Binding-site contacts:
Ligand atom C8 contacts residue LYS61 of chain 46.E at 3.7 Å.
Ligand atom N7 contacts residue LYS61 of chain 46.E at 3.7 Å.
Ligand atom C4 contacts residue LYS61 of chain 46.E at 3.7 Å.
Ligand atom N6 contacts residue THR45 of chain 46.E at 2.5 Å (h-bond).
Ligand atom C5 contacts residue VAL29 of chain 46.E at 4.0 Å (hydrophobic).
Ligand atom C2 contacts residue SER47 of chain 46.E at 3.4 Å.
Ligand atom N6 contacts residue THR91 of chain 41.E at 3.5 Å (h-bond).
Ligand atom C6 contacts residue SER47 of chain 46.E at 3.9 Å.
Ligand atom C8 contacts residue THR45 of chain 46.E at 3.8 Å.
Ligand atom N6 contacts residue CYS46 of chain 46.E at 3.4 Å (h-bond).
Ligand atom N6 contacts residue THR59 of chain 46.E at 2.8 Å (h-bond).
Ligand atom O6 contacts residue LYS61 of chain 46.E at 3.0 Å (salt-bridge).
Ligand atom C5' contacts residue TYR85 of chain 46.E at 4.0 Å (hydrophobic).
Ligand atom C6 contacts residue THR59 of chain 46.E at 3.6 Å.
Ligand atom N7 contacts residue THR45 of chain 46.E at 2.5 Å (h-bond).
Ligand atom N9 contacts residue LYS61 of chain 46.E at 3.7 Å.
Ligand atom C5 contacts residue TYR85 of chain 46.E at 3.5 Å (hydrophobic).
Ligand atom OP2 contacts residue GLU63 of chain 46.E at 3.6 Å (salt-bridge).
Ligand atom C8 contacts residue TYR85 of chain 46.E at 3.8 Å (hydrophobic).
Ligand atom P contacts residue LYS43 of chain 46.E at 3.2 Å.
Ligand atom C6 contacts residue TYR85 of chain 46.E at 3.4 Å (hydrophobic).
Ligand atom P contacts residue TYR85 of chain 46.E at 3.7 Å.
Ligand atom C6 contacts residue VAL29 of chain 46.E at 4.1 Å (hydrophobic).
Ligand atom N7 contacts residue TYR85 of chain 46.E at 3.7 Å.
Ligand atom C6 contacts residue LYS61 of chain 46.E at 3.8 Å.
Ligand atom N1 contacts residue TYR85 of chain 46.E at 3.5 Å.
Ligand atom OP1 contacts residue LYS43 of chain 46.E at 2.9 Å (salt-bridge).
Ligand atom N6 contacts residue SER47 of chain 46.E at 4.1 Å.
Ligand atom OP1 contacts residue TYR85 of chain 46.E at 3.5 Å (h-bond).
Ligand atom N6 contacts residue LYS61 of chain 46.E at 4.1 Å.
Ligand atom C2 contacts residue THR59 of chain 46.E at 4.1 Å.
Ligand atom N6 contacts residue TYR85 of chain 46.E at 3.4 Å.
Ligand atom N9 contacts residue TYR85 of chain 46.E at 4.0 Å.
Ligand atom C5 contacts residue THR45 of chain 46.E at 3.1 Å.
Ligand atom N1 contacts residue SER47 of chain 46.E at 2.9 Å (h-bond).
Ligand atom N1 contacts residue THR59 of chain 46.E at 3.5 Å.
Ligand atom C6 contacts residue THR45 of chain 46.E at 3.1 Å.
Ligand atom C4 contacts residue TYR85 of chain 46.E at 3.8 Å (hydrophobic).
Ligand atom OP2 contacts residue LYS43 of chain 46.E at 2.7 Å (salt-bridge).
Ligand atom C5 contacts residue LYS61 of chain 46.E at 3.7 Å.

Sequence of chain 41.E:
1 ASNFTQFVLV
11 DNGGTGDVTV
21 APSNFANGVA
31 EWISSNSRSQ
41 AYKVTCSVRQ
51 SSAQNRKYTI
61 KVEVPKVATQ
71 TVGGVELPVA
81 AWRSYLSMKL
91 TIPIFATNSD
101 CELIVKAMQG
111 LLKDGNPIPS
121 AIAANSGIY

Sequence of chain 46.E:
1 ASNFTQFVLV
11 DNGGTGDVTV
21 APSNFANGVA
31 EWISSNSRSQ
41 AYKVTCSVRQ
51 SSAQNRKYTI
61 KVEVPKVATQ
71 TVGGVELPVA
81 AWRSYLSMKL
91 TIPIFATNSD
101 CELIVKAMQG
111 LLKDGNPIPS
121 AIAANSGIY

This protein binds this small molecule.
Small molecule (SMILES): Nc1nc(=O)c2ncn([C@@H]3O[C@H](CO[P](=O)(O)O[C@H]4[C@@H](O)[C@H](n5cnc6c(N)ncnc65)O[C@@H]4CO[P](=O)(O)O[C@@H]4[C@@H](O)[C@H](n5cnc6c(N)ncnc65)O[C@@H]4COP(=O)=O)[C@@H](O)[C@H]3O)c2[nH]1